This protein binds this small molecule.
Small molecule (SMILES): CCCCCCCCCCCC[N+](C)(C)CCCS(=O)(=O)O

Sequence of chain 57.A:
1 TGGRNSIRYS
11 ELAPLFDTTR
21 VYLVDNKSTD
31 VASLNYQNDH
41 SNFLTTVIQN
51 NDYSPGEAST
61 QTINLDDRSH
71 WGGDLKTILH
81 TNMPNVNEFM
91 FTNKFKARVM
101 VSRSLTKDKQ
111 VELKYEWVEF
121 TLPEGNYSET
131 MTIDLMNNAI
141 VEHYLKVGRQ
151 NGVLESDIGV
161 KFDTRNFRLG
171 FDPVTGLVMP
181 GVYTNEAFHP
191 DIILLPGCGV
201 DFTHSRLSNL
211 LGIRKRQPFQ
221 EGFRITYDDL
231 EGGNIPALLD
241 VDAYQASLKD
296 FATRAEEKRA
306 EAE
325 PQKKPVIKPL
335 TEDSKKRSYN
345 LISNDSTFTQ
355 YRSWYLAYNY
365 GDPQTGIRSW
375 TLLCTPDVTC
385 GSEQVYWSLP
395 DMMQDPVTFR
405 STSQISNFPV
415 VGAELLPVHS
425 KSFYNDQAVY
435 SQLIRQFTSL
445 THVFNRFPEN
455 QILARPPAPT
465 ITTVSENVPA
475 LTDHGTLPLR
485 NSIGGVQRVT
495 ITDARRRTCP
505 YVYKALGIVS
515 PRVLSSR

Binding-site contacts:
Ligand atom O1S contacts residue TRP374 of chain 57.A at 4.0 Å.
Ligand atom O2S contacts residue GLY222 of chain 57.A at 3.4 Å (h-bond).
Ligand atom O1S contacts residue ARG224 of chain 57.A at 2.9 Å (salt-bridge).
Ligand atom C2 contacts residue TRP374 of chain 57.A at 4.0 Å (hydrophobic).
Ligand atom N1 contacts residue TRP374 of chain 57.A at 3.5 Å.
Ligand atom C3 contacts residue ASP229 of chain 57.A at 4.4 Å.
Ligand atom S1 contacts residue TRP374 of chain 57.A at 4.4 Å.
Ligand atom S1 contacts residue ARG224 of chain 57.A at 4.0 Å.
Ligand atom O1S contacts residue GLY222 of chain 57.A at 3.0 Å (h-bond).
Ligand atom C3 contacts residue TRP374 of chain 57.A at 4.0 Å (hydrophobic).
Ligand atom O1S contacts residue LYS215 of chain 57.A at 3.9 Å.
Ligand atom S1 contacts residue GLY222 of chain 57.A at 3.8 Å.
Ligand atom C1 contacts residue ARG224 of chain 57.A at 4.1 Å.
Ligand atom S1 contacts residue LYS215 of chain 57.A at 4.1 Å.
Ligand atom O3S contacts residue ARG224 of chain 57.A at 3.8 Å.
Ligand atom O1S contacts residue PHE223 of chain 57.A at 3.2 Å.
Ligand atom O2S contacts residue LYS215 of chain 57.A at 3.1 Å (salt-bridge).
Ligand atom C1 contacts residue TRP374 of chain 57.A at 3.3 Å (hydrophobic).
Ligand atom C2 contacts residue ARG224 of chain 57.A at 4.0 Å.